Sequence of chain 3.A:
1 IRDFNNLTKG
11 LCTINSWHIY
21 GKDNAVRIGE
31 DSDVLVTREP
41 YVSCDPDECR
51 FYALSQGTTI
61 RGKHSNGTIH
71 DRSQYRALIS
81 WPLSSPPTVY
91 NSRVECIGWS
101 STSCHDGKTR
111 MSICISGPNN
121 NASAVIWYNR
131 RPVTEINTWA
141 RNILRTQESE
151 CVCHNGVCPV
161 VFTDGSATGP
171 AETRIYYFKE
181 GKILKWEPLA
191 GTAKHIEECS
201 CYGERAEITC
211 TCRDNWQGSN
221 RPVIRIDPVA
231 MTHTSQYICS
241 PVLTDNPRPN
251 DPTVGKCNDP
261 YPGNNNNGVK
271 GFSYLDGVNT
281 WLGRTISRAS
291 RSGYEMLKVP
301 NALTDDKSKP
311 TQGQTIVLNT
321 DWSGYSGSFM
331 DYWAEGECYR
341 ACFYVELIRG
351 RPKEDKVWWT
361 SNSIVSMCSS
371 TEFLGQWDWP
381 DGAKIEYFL

Binding-site contacts:
Ligand atom C6 contacts residue ASP251 of chain 3.A at 3.2 Å.
Ligand atom O3 contacts residue ASN250 of chain 3.A at 3.1 Å.
Ligand atom O3 contacts residue ARG284 of chain 3.A at 3.0 Å (salt-bridge).
Ligand atom O5 contacts residue GLY313 of chain 3.A at 3.5 Å (h-bond).
Ligand atom O3 contacts residue ASP251 of chain 3.A at 3.2 Å (salt-bridge).
Ligand atom O4 contacts residue ARG284 of chain 3.A at 3.4 Å (salt-bridge).
Ligand atom C2 contacts residue ASN121 of chain 1.A at 2.5 Å.
Ligand atom O7 contacts residue ASN121 of chain 1.A at 2.7 Å (h-bond).
Ligand atom O5 contacts residue GLY375 of chain 3.A at 3.5 Å.
Ligand atom C6 contacts residue LYS309 of chain 3.A at 3.4 Å.
Ligand atom O6 contacts residue ILE286 of chain 3.A at 3.5 Å (h-bond).
Ligand atom O2 contacts residue GLY313 of chain 3.A at 2.9 Å.
Ligand atom N2 contacts residue GLY313 of chain 3.A at 3.6 Å.
Ligand atom C5 contacts residue GLU295 of chain 3.A at 3.3 Å.
Ligand atom O4 contacts residue GLU295 of chain 3.A at 2.8 Å (salt-bridge).
Ligand atom O5 contacts residue ASN121 of chain 1.A at 2.4 Å (h-bond).
Ligand atom C3 contacts residue GLY313 of chain 3.A at 3.2 Å.
Ligand atom C3 contacts residue GLU295 of chain 3.A at 3.1 Å.
Ligand atom O3 contacts residue GLN312 of chain 3.A at 3.4 Å.
Ligand atom O4 contacts residue GLY313 of chain 3.A at 3.4 Å (h-bond).
Ligand atom O3 contacts residue GLU295 of chain 3.A at 3.3 Å (salt-bridge).
Ligand atom C4 contacts residue GLU295 of chain 3.A at 3.1 Å.
Ligand atom O6 contacts residue ARG284 of chain 3.A at 3.4 Å (salt-bridge).
Ligand atom O6 contacts residue ASP251 of chain 3.A at 2.5 Å (salt-bridge).
Ligand atom C1 contacts residue ASN121 of chain 1.A at 1.5 Å.
Ligand atom N2 contacts residue ASN121 of chain 1.A at 2.8 Å (h-bond).
Ligand atom O4 contacts residue ASP251 of chain 3.A at 2.9 Å (salt-bridge).
Ligand atom C5 contacts residue ASN121 of chain 1.A at 3.6 Å.
Ligand atom O3 contacts residue GLY313 of chain 3.A at 2.8 Å (h-bond).
Ligand atom C8 contacts residue GLN312 of chain 3.A at 3.2 Å.
Ligand atom C8 contacts residue PHE373 of chain 3.A at 3.5 Å (hydrophobic).
Ligand atom O6 contacts residue GLN376 of chain 3.A at 3.0 Å.
Ligand atom C5 contacts residue ARG284 of chain 3.A at 3.6 Å.
Ligand atom O2 contacts residue ARG288 of chain 3.A at 3.6 Å (salt-bridge).
Ligand atom O6 contacts residue LEU374 of chain 3.A at 3.6 Å (h-bond).
Ligand atom O5 contacts residue GLN376 of chain 3.A at 3.5 Å (h-bond).
Ligand atom O2 contacts residue GLN312 of chain 3.A at 3.6 Å.
Ligand atom C7 contacts residue ASN121 of chain 1.A at 2.9 Å.
Ligand atom C6 contacts residue LEU374 of chain 3.A at 3.3 Å (hydrophobic).
Ligand atom O6 contacts residue GLY375 of chain 3.A at 3.6 Å.

Sequence of chain 1.A:
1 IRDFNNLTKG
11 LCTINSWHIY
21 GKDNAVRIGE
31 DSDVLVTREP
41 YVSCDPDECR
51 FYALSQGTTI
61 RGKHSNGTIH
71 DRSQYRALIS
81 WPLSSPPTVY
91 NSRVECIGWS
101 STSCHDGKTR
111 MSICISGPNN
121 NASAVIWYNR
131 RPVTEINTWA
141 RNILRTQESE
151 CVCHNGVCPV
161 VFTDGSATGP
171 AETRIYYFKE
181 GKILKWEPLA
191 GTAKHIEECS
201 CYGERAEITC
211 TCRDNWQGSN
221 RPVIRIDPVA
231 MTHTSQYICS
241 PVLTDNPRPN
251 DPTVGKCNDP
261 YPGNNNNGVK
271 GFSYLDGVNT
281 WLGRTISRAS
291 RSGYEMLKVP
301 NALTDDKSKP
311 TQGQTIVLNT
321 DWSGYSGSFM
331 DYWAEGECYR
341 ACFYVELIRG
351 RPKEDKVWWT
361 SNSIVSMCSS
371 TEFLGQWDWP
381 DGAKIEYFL

Sequence of chain 3.C:
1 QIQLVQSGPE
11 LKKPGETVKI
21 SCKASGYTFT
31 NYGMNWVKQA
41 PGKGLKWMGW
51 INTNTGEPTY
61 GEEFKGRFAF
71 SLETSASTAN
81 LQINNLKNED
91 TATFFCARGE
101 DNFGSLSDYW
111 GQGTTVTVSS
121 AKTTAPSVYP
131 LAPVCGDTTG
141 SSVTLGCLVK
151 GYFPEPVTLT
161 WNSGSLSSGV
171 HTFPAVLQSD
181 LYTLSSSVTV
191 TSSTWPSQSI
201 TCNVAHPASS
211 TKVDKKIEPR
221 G

The protein below binds the small molecule below.
Small molecule (SMILES): CC(=O)N[C@H]1[C@H](O[C@H]2[C@H](O)[C@@H](NC(C)=O)CO[C@@H]2CO)O[C@H](CO)[C@@H](O[C@@H]2O[C@H](CO)[C@@H](O)[C@H](O[C@H]3O[C@H](CO)[C@@H](O)[C@H](O)[C@@H]3O[C@H]3O[C@H](CO)[C@@H](O)[C@H](O)[C@@H]3O[C@H]3O[C@H](CO)[C@@H](O)[C@H](O)[C@@H]3O)[C@@H]2O)[C@@H]1O